Sequence of chain 1.A:
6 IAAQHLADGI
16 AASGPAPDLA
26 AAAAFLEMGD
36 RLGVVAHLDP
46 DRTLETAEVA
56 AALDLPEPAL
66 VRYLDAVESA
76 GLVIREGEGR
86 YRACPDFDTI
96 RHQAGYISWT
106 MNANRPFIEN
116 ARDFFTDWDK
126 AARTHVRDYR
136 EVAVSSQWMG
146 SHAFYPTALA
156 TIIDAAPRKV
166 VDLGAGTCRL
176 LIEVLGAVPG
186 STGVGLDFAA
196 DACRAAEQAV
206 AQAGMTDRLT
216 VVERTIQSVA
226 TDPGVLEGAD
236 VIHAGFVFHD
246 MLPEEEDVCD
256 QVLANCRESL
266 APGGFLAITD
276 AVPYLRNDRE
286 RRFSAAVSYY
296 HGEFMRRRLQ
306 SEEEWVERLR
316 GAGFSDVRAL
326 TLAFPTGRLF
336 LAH

Binding-site contacts:
Ligand atom C2 contacts residue ZN1 of chain 1.B at 3.0 Å.
Ligand atom C4 contacts residue PHE241 of chain 1.A at 4.3 Å (hydrophobic).
Ligand atom C2 contacts residue PHE241 of chain 1.A at 4.4 Å (hydrophobic).
Ligand atom C5 contacts residue TRP104 of chain 1.A at 4.1 Å (hydrophobic).
Ligand atom O2 contacts residue ARG132 of chain 1.A at 3.0 Å (salt-bridge).
Ligand atom C6 contacts residue PHE149 of chain 1.A at 4.5 Å (hydrophobic).
Ligand atom C1 contacts residue VAL137 of chain 1.A at 4.2 Å (hydrophobic).
Ligand atom O3 contacts residue PHE241 of chain 1.A at 4.0 Å.
Ligand atom C6 contacts residue SER141 of chain 1.A at 4.0 Å.
Ligand atom C2 contacts residue SAH1 of chain 1.C at 4.2 Å.
Ligand atom O1 contacts residue VAL137 of chain 1.A at 3.5 Å.
Ligand atom C5 contacts residue PHE241 of chain 1.A at 3.8 Å (hydrophobic).
Ligand atom O2 contacts residue HIS296 of chain 1.A at 3.6 Å (h-bond).
Ligand atom C5 contacts residue PHE329 of chain 1.A at 4.2 Å (hydrophobic).
Ligand atom C3 contacts residue ZN1 of chain 1.B at 4.4 Å.
Ligand atom C1 contacts residue TRP104 of chain 1.A at 3.9 Å (hydrophobic).
Ligand atom C2 contacts residue TRP104 of chain 1.A at 4.3 Å (hydrophobic).
Ligand atom C5 contacts residue HIS296 of chain 1.A at 4.1 Å.
Ligand atom C2 contacts residue HIS244 of chain 1.A at 4.4 Å.
Ligand atom C6 contacts residue PHE241 of chain 1.A at 3.8 Å (hydrophobic).
Ligand atom C3 contacts residue PHE241 of chain 1.A at 3.8 Å (hydrophobic).
Ligand atom C1 contacts residue HIS296 of chain 1.A at 4.0 Å.
Ligand atom O3 contacts residue ZN1 of chain 1.B at 2.2 Å.
Ligand atom C3 contacts residue TRP104 of chain 1.A at 4.3 Å (hydrophobic).
Ligand atom O2 contacts residue MET300 of chain 1.A at 3.9 Å.
Ligand atom O1 contacts residue ZN1 of chain 1.B at 4.3 Å.
Ligand atom C6 contacts residue PHE329 of chain 1.A at 4.0 Å (hydrophobic).
Ligand atom C4 contacts residue TRP104 of chain 1.A at 4.0 Å (hydrophobic).
Ligand atom C6 contacts residue MET144 of chain 1.A at 4.0 Å (hydrophobic).
Ligand atom C5 contacts residue VAL292 of chain 1.A at 4.2 Å (hydrophobic).
Ligand atom O2 contacts residue ZN1 of chain 1.B at 2.5 Å.
Ligand atom O1 contacts residue ARG132 of chain 1.A at 3.4 Å (salt-bridge).
Ligand atom O1 contacts residue TRP104 of chain 1.A at 2.8 Å (h-bond).
Ligand atom O3 contacts residue HIS296 of chain 1.A at 3.0 Å (h-bond).
Ligand atom C3 contacts residue SAH1 of chain 1.C at 3.7 Å.
Ligand atom C1 contacts residue SAH1 of chain 1.C at 4.5 Å.
Ligand atom C1 contacts residue ZN1 of chain 1.B at 3.1 Å.
Ligand atom O3 contacts residue HIS244 of chain 1.A at 3.2 Å (h-bond).
Ligand atom C2 contacts residue HIS296 of chain 1.A at 3.8 Å.
Ligand atom C1 contacts residue ARG132 of chain 1.A at 3.8 Å.

The protein below binds the small molecule below.
Small molecule (SMILES): CC(C)CC(=O)C(=O)O